Sequence of chain 1.A:
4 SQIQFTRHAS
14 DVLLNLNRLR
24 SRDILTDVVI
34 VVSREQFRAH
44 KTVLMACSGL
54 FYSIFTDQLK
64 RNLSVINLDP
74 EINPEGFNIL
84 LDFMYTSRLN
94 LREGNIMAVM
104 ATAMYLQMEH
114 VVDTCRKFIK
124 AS

Sequence of chain 2.A:
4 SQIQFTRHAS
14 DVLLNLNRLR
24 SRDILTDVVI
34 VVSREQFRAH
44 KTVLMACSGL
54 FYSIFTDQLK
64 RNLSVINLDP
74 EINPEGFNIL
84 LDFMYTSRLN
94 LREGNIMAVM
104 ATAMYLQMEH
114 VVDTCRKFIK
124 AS

The small molecule below binds the protein below.
Small molecule (SMILES): Cc1cc(C)n(-c2ncc(Cl)c(Nc3ccc4c(c3)CC(=O)N4)n2)n1

Binding-site contacts:
Ligand atom C13 contacts residue MET48 of chain 2.A at 3.4 Å (hydrophobic).
Ligand atom C19 contacts residue GLN110 of chain 2.A at 3.2 Å.
Ligand atom N6 contacts residue TYR55 of chain 2.A at 3.7 Å.
Ligand atom C20 contacts residue CYS50 of chain 2.A at 3.6 Å (hydrophobic).
Ligand atom C7 contacts residue ASN18 of chain 1.A at 3.8 Å.
Ligand atom N22 contacts residue ARG21 of chain 1.A at 3.4 Å.
Ligand atom C16 contacts residue ASN18 of chain 1.A at 3.7 Å.
Ligand atom C16 contacts residue ALA49 of chain 2.A at 3.7 Å (hydrophobic).
Ligand atom C3 contacts residue TYR55 of chain 2.A at 3.6 Å (hydrophobic).
Ligand atom N12 contacts residue GLY52 of chain 2.A at 3.8 Å.
Ligand atom C3 contacts residue ASN18 of chain 1.A at 3.8 Å.
Ligand atom N2 contacts residue ARG21 of chain 1.A at 3.6 Å.
Ligand atom O21 contacts residue MET111 of chain 2.A at 3.6 Å.
Ligand atom C5 contacts residue TYR55 of chain 2.A at 3.3 Å (hydrophobic).
Ligand atom C4 contacts residue ASN18 of chain 1.A at 3.6 Å.
Ligand atom C16 contacts residue MET48 of chain 2.A at 3.5 Å (hydrophobic).
Ligand atom N11 contacts residue ASN18 of chain 1.A at 3.6 Å (h-bond).
Ligand atom C14 contacts residue TYR55 of chain 2.A at 3.5 Å (hydrophobic).
Ligand atom N11 contacts residue MET48 of chain 2.A at 2.8 Å (h-bond).
Ligand atom O21 contacts residue GLN110 of chain 2.A at 3.0 Å (h-bond).
Ligand atom CL1 contacts residue ASN18 of chain 1.A at 3.7 Å.
Ligand atom C4 contacts residue TYR55 of chain 2.A at 3.4 Å (hydrophobic).
Ligand atom CL1 contacts residue TYR55 of chain 2.A at 3.8 Å.
Ligand atom N6 contacts residue ASN18 of chain 1.A at 3.7 Å.
Ligand atom C5 contacts residue MET48 of chain 2.A at 3.9 Å (hydrophobic).
Ligand atom N2 contacts residue ASN18 of chain 1.A at 3.8 Å.
Ligand atom N12 contacts residue GLN110 of chain 2.A at 3.5 Å (h-bond).
Ligand atom C13 contacts residue TYR55 of chain 2.A at 3.9 Å (hydrophobic).
Ligand atom CL1 contacts residue ALA49 of chain 2.A at 3.5 Å.
Ligand atom C7 contacts residue TYR55 of chain 2.A at 3.8 Å (hydrophobic).
Ligand atom C17 contacts residue GLY52 of chain 2.A at 3.8 Å.
Ligand atom C5 contacts residue ASN18 of chain 1.A at 3.6 Å.
Ligand atom C18 contacts residue GLY52 of chain 2.A at 3.6 Å.
Ligand atom N2 contacts residue TYR55 of chain 2.A at 3.7 Å.
Ligand atom CL1 contacts residue LEU22 of chain 1.A at 3.6 Å.
Ligand atom C15 contacts residue GLY52 of chain 2.A at 3.6 Å.
Ligand atom O21 contacts residue GLU112 of chain 2.A at 2.9 Å (salt-bridge).
Ligand atom C3 contacts residue ARG21 of chain 1.A at 3.8 Å.
Ligand atom N11 contacts residue TYR55 of chain 2.A at 3.5 Å.
Ligand atom CL1 contacts residue MET48 of chain 2.A at 3.3 Å.